This small molecule binds to this protein.
Small molecule (SMILES): O=C(O)C=Cc1c[nH]cn1

Binding-site contacts:
Ligand atom NAH contacts residue LEU257 of chain 2.A at 3.4 Å.
Ligand atom CAE contacts residue GLU49 of chain 2.A at 3.0 Å.
Ligand atom OAA contacts residue GLY434 of chain 2.A at 3.2 Å.
Ligand atom CAE contacts residue GLY47 of chain 2.A at 4.0 Å.
Ligand atom CAD contacts residue FAD1 of chain 2.B at 3.4 Å.
Ligand atom CAC contacts residue FAD1 of chain 2.B at 3.2 Å.
Ligand atom CAD contacts residue ARG283 of chain 2.A at 3.9 Å.
Ligand atom CAC contacts residue ARG283 of chain 2.A at 3.6 Å.
Ligand atom CAE contacts residue FAD1 of chain 2.B at 4.0 Å.
Ligand atom CAI contacts residue GLY434 of chain 2.A at 3.9 Å.
Ligand atom CAI contacts residue ARG432 of chain 2.A at 3.6 Å.
Ligand atom OAA contacts residue FAD1 of chain 2.B at 3.2 Å.
Ligand atom NAG contacts residue FAD1 of chain 2.B at 2.9 Å (h-bond).
Ligand atom NAG contacts residue GLY47 of chain 2.A at 3.9 Å.
Ligand atom OAB contacts residue FAD1 of chain 2.B at 4.0 Å.
Ligand atom CAI contacts residue HIS392 of chain 2.A at 3.9 Å.
Ligand atom NAG contacts residue PHE117 of chain 2.A at 4.0 Å.
Ligand atom CAD contacts residue TYR245 of chain 2.A at 4.0 Å (hydrophobic).
Ligand atom CAF contacts residue ASP260 of chain 2.A at 3.9 Å.
Ligand atom OAB contacts residue HIS392 of chain 2.A at 2.8 Å (h-bond).
Ligand atom NAH contacts residue GOL1 of chain 2.J at 4.3 Å.
Ligand atom CAF contacts residue LEU257 of chain 2.A at 3.8 Å (hydrophobic).
Ligand atom OAA contacts residue GLY435 of chain 2.A at 2.9 Å (h-bond).
Ligand atom CAE contacts residue ASP260 of chain 2.A at 3.5 Å.
Ligand atom CAI contacts residue FAD1 of chain 2.B at 3.4 Å.
Ligand atom CAJ contacts residue FAD1 of chain 2.B at 3.8 Å.
Ligand atom CAF contacts residue TYR245 of chain 2.A at 3.5 Å (hydrophobic).
Ligand atom NAG contacts residue GLU49 of chain 2.A at 3.1 Å (salt-bridge).
Ligand atom OAA contacts residue ARG432 of chain 2.A at 2.7 Å (salt-bridge).
Ligand atom CAF contacts residue ILE255 of chain 2.A at 4.1 Å (hydrophobic).
Ligand atom OAA contacts residue ARG283 of chain 2.A at 4.1 Å.
Ligand atom CAJ contacts residue PHE117 of chain 2.A at 4.2 Å (hydrophobic).
Ligand atom NAH contacts residue ASP260 of chain 2.A at 2.8 Å (salt-bridge).
Ligand atom CAI contacts residue ARG283 of chain 2.A at 3.5 Å.
Ligand atom CAE contacts residue LEU257 of chain 2.A at 3.7 Å (hydrophobic).
Ligand atom CAI contacts residue GLY435 of chain 2.A at 4.0 Å.
Ligand atom OAB contacts residue ARG283 of chain 2.A at 2.9 Å (salt-bridge).
Ligand atom CAC contacts residue PHE117 of chain 2.A at 3.8 Å (hydrophobic).
Ligand atom CAE contacts residue GOL1 of chain 2.J at 4.1 Å.
Ligand atom OAB contacts residue ARG432 of chain 2.A at 2.9 Å (salt-bridge).

Sequence of chain 2.A:
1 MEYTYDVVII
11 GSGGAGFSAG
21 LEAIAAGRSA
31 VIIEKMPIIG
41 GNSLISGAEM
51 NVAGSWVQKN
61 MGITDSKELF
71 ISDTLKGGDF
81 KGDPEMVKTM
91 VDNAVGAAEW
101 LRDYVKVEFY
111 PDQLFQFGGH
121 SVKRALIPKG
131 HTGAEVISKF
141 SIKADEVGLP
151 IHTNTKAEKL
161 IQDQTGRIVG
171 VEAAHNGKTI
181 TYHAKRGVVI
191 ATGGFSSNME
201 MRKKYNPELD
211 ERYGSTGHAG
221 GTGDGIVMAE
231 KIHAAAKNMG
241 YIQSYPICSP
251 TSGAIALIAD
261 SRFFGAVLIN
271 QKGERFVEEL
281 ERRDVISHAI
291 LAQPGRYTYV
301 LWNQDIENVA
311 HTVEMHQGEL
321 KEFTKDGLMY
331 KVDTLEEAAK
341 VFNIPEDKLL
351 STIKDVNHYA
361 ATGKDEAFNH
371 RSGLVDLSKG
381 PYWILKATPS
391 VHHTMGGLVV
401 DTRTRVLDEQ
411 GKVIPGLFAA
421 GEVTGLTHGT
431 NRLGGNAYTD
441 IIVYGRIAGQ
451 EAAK